Sequence of chain 1.D:
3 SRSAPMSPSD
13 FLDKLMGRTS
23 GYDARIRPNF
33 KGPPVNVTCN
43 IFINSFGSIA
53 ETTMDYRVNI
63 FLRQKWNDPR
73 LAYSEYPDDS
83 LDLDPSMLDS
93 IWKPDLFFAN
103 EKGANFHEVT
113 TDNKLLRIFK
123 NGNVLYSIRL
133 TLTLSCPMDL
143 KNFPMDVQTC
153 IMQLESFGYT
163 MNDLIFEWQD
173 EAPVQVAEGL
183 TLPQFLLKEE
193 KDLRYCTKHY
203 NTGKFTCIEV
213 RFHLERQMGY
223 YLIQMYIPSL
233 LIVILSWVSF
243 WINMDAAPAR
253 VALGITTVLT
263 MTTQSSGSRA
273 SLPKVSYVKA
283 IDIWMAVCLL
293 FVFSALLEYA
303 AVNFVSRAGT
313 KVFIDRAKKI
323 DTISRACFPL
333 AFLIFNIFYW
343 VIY

Sequence of chain 1.A:
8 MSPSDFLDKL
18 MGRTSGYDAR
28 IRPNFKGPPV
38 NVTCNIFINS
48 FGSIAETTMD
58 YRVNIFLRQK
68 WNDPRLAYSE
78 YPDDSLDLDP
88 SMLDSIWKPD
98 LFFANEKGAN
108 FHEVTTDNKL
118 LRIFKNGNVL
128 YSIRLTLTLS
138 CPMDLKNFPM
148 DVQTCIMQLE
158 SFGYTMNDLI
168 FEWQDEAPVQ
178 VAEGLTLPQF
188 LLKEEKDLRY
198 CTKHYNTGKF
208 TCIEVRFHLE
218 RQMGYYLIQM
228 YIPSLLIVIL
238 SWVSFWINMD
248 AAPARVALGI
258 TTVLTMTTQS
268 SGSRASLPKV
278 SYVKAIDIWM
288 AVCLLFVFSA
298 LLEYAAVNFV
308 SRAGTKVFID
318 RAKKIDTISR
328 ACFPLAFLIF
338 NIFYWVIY

Binding-site contacts:
Ligand atom O4 contacts residue GLY160 of chain 1.A at 3.6 Å.
Ligand atom C7 contacts residue PHE32 of chain 1.A at 3.7 Å (hydrophobic).
Ligand atom C2 contacts residue ASP84 of chain 1.D at 3.3 Å.
Ligand atom C11 contacts residue ILE28 of chain 1.A at 3.8 Å (hydrophobic).
Ligand atom C14 contacts residue TYR161 of chain 1.A at 3.5 Å (hydrophobic).
Ligand atom O1 contacts residue LEU85 of chain 1.D at 3.5 Å.
Ligand atom N3 contacts residue ASP80 of chain 1.D at 3.7 Å.
Ligand atom O3 contacts residue ARG29 of chain 1.A at 3.0 Å.
Ligand atom O1 contacts residue LEU14 of chain 1.D at 3.8 Å.
Ligand atom C16 contacts residue ASP84 of chain 1.D at 3.5 Å.
Ligand atom C3 contacts residue LEU85 of chain 1.D at 3.8 Å (hydrophobic).
Ligand atom O2 contacts residue ILE28 of chain 1.A at 3.5 Å.
Ligand atom C17 contacts residue TYR161 of chain 1.A at 3.2 Å (hydrophobic).
Ligand atom C11 contacts residue PRO10 of chain 1.D at 3.7 Å (hydrophobic).
Ligand atom C16 contacts residue TYR161 of chain 1.A at 3.3 Å (hydrophobic).
Ligand atom C18 contacts residue TYR161 of chain 1.A at 3.8 Å (hydrophobic).
Ligand atom C6 contacts residue TYR78 of chain 1.D at 3.6 Å (hydrophobic).
Ligand atom C14 contacts residue ASP84 of chain 1.D at 3.3 Å.
Ligand atom C19 contacts residue TYR161 of chain 1.A at 3.6 Å (hydrophobic).
Ligand atom C15 contacts residue TYR161 of chain 1.A at 3.2 Å (hydrophobic).
Ligand atom C18 contacts residue ARG27 of chain 1.A at 3.2 Å.
Ligand atom C5 contacts residue TYR78 of chain 1.D at 3.7 Å (hydrophobic).
Ligand atom C12 contacts residue PHE13 of chain 1.D at 3.6 Å (hydrophobic).
Ligand atom O3 contacts residue ASP165 of chain 1.A at 3.7 Å.
Ligand atom C19 contacts residue GLY160 of chain 1.A at 3.4 Å.
Ligand atom O5 contacts residue ASP86 of chain 1.D at 3.8 Å.
Ligand atom C9 contacts residue ASP84 of chain 1.D at 3.3 Å.
Ligand atom C13 contacts residue ASP84 of chain 1.D at 3.7 Å.
Ligand atom C10 contacts residue ASP84 of chain 1.D at 3.7 Å.
Ligand atom N3 contacts residue PHE32 of chain 1.A at 3.6 Å.
Ligand atom C17 contacts residue ARG27 of chain 1.A at 3.6 Å.
Ligand atom O2 contacts residue ARG29 of chain 1.A at 2.7 Å (salt-bridge).
Ligand atom O5 contacts residue TYR161 of chain 1.A at 3.5 Å.
Ligand atom C11 contacts residue PHE32 of chain 1.A at 3.7 Å (hydrophobic).
Ligand atom O5 contacts residue LEU85 of chain 1.D at 3.4 Å (h-bond).
Ligand atom O4 contacts residue ASP84 of chain 1.D at 3.3 Å.
Ligand atom N1 contacts residue PHE32 of chain 1.A at 3.5 Å.
Ligand atom C15 contacts residue ASP84 of chain 1.D at 3.2 Å.
Ligand atom C17 contacts residue ASP86 of chain 1.D at 3.7 Å.
Ligand atom O4 contacts residue TYR161 of chain 1.A at 3.6 Å.

This small molecule binds to this protein.
Small molecule (SMILES): C[C@H]1[C@H]2C(=O)N(C)c3ccncc3[C@H]2CN1S(=O)(=O)c1ccc2c(c1)OCO2